Sequence of chain 1.C:
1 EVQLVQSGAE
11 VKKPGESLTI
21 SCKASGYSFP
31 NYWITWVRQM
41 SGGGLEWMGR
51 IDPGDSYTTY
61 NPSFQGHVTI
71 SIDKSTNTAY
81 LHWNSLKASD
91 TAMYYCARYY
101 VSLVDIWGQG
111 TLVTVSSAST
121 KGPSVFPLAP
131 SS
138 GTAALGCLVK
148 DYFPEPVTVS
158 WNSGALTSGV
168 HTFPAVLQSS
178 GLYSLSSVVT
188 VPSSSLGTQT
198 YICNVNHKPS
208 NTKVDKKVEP

Sequence of chain 1.D:
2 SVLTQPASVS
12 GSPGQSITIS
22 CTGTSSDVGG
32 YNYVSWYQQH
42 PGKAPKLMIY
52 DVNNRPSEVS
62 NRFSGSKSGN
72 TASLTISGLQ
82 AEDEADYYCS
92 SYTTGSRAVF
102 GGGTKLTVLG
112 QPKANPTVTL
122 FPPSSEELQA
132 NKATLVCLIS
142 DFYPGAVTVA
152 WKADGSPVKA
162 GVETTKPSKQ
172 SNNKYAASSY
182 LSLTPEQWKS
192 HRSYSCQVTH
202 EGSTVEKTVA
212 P

A small-molecule ligand and the protein it binds are described below.
Small molecule (SMILES): CC[C@H](C)[C@H](NC(=O)[C@H](CCC(=O)O)NC(=O)[C@H](Cc1ccc(O)cc1)NC(=O)[C@@H](NC(=O)[C@H](Cc1ccccc1)NC(=O)[C@H](CCCCN)NC(=O)[C@H](CC(N)=O)NC(=O)[C@H](CCSC)NC(=O)[C@@H](N)Cc1ccccc1)[C@@H](C)CC)C(=O)O

Binding-site contacts:
Ligand atom CA contacts residue THR95 of chain 1.D at 3.2 Å.
Ligand atom OE1 contacts residue TYR32 of chain 1.D at 2.4 Å (h-bond).
Ligand atom CE1 contacts residue LYS66 of chain 1.E at 3.4 Å.
Ligand atom N contacts residue ASP77 of chain 1.E at 2.8 Å (salt-bridge).
Ligand atom C contacts residue THR95 of chain 1.D at 3.4 Å.
Ligand atom CE contacts residue PHE9 of chain 1.E at 3.3 Å (hydrophobic).
Ligand atom CE1 contacts residue GLN155 of chain 1.E at 3.3 Å.
Ligand atom N contacts residue LYS66 of chain 1.E at 3.5 Å (salt-bridge).
Ligand atom N contacts residue GLU63 of chain 1.E at 3.0 Å (salt-bridge).
Ligand atom CE contacts residue ASP52 of chain 1.C at 3.2 Å.
Ligand atom N contacts residue TYR7 of chain 1.E at 2.5 Å (h-bond).
Ligand atom CD1 contacts residue HIS70 of chain 1.E at 3.5 Å.
Ligand atom O contacts residue LYS66 of chain 1.E at 3.0 Å (salt-bridge).
Ligand atom CG contacts residue THR95 of chain 1.D at 3.3 Å.
Ligand atom N contacts residue THR95 of chain 1.D at 2.7 Å (h-bond).
Ligand atom O contacts residue TRP147 of chain 1.E at 2.7 Å (h-bond).
Ligand atom O contacts residue TYR159 of chain 1.E at 2.6 Å (h-bond).
Ligand atom CD2 contacts residue GLY96 of chain 1.D at 3.4 Å.
Ligand atom O contacts residue GLY96 of chain 1.D at 3.0 Å (h-bond).
Ligand atom CB contacts residue ASP77 of chain 1.E at 3.4 Å.
Ligand atom CZ contacts residue LYS66 of chain 1.E at 3.4 Å.
Ligand atom N contacts residue TYR99 of chain 1.E at 3.3 Å (h-bond).
Ligand atom CD1 contacts residue GLU63 of chain 1.E at 3.2 Å.
Ligand atom NZ contacts residue ASP52 of chain 1.C at 2.7 Å (salt-bridge).
Ligand atom CA contacts residue TYR7 of chain 1.E at 3.4 Å (hydrophobic).
Ligand atom CD contacts residue TYR32 of chain 1.D at 3.2 Å (hydrophobic).
Ligand atom CG contacts residue TYR32 of chain 1.D at 3.2 Å (hydrophobic).
Ligand atom O contacts residue TYR84 of chain 1.E at 3.1 Å (h-bond).
Ligand atom CB contacts residue TRP167 of chain 1.E at 3.4 Å (hydrophobic).
Ligand atom CE1 contacts residue TRP167 of chain 1.E at 3.5 Å (hydrophobic).
Ligand atom OXT contacts residue LYS146 of chain 1.E at 2.7 Å (salt-bridge).
Ligand atom O contacts residue THR143 of chain 1.E at 2.7 Å (h-bond).
Ligand atom OD1 contacts residue TYR159 of chain 1.E at 3.1 Å.
Ligand atom O contacts residue HIS70 of chain 1.E at 3.3 Å.
Ligand atom CZ contacts residue ASN31 of chain 1.C at 3.0 Å.
Ligand atom C contacts residue TYR7 of chain 1.E at 3.5 Å (hydrophobic).
Ligand atom N contacts residue TYR171 of chain 1.E at 2.8 Å (h-bond).
Ligand atom CG2 contacts residue ASP77 of chain 1.E at 3.4 Å.
Ligand atom CE2 contacts residue LYS66 of chain 1.E at 3.5 Å.
Ligand atom CE contacts residue MET45 of chain 1.E at 3.4 Å (hydrophobic).

Sequence of chain 1.E:
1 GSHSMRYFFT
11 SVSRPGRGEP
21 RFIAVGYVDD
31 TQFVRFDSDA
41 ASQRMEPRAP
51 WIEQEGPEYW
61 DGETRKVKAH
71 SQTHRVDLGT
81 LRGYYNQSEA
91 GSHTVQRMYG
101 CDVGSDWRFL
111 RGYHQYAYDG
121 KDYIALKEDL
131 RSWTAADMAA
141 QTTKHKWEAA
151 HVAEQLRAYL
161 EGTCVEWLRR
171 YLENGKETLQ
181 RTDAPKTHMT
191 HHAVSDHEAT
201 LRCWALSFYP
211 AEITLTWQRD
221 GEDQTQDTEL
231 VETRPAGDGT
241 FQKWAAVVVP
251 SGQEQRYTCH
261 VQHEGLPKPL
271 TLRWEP